Binding-site contacts:
Ligand atom C15 contacts residue ASN142 of chain 1.A at 3.8 Å.
Ligand atom C34 contacts residue THR190 of chain 1.A at 3.7 Å.
Ligand atom O03 contacts residue MET165 of chain 1.A at 3.3 Å.
Ligand atom C14 contacts residue CYS145 of chain 1.A at 3.0 Å (hydrophobic).
Ligand atom O16 contacts residue LEU27 of chain 1.A at 3.8 Å.
Ligand atom C25 contacts residue HIS41 of chain 1.A at 3.6 Å.
Ligand atom C25 contacts residue ASP187 of chain 1.A at 3.7 Å.
Ligand atom C08 contacts residue HIS163 of chain 1.A at 3.6 Å.
Ligand atom C33 contacts residue THR190 of chain 1.A at 3.5 Å.
Ligand atom O17 contacts residue LEU27 of chain 1.A at 3.8 Å.
Ligand atom O12 contacts residue PHE140 of chain 1.A at 3.5 Å.
Ligand atom O12 contacts residue HIS172 of chain 1.A at 3.5 Å.
Ligand atom N06 contacts residue HIS164 of chain 1.A at 2.9 Å (h-bond).
Ligand atom O12 contacts residue MET165 of chain 1.A at 3.7 Å.
Ligand atom C28 contacts residue GLU166 of chain 1.A at 3.0 Å.
Ligand atom C18 contacts residue HIS164 of chain 1.A at 3.7 Å.
Ligand atom C08 contacts residue CYS145 of chain 1.A at 3.2 Å (hydrophobic).
Ligand atom O17 contacts residue SER144 of chain 1.A at 3.4 Å (h-bond).
Ligand atom N06 contacts residue CYS145 of chain 1.A at 2.9 Å (h-bond).
Ligand atom C31 contacts residue GLU166 of chain 1.A at 3.5 Å.
Ligand atom O12 contacts residue GLU166 of chain 1.A at 3.5 Å.
Ligand atom C32 contacts residue GLU166 of chain 1.A at 3.6 Å.
Ligand atom C07 contacts residue CYS145 of chain 1.A at 2.7 Å (hydrophobic).
Ligand atom O17 contacts residue GLY143 of chain 1.A at 3.2 Å.
Ligand atom C15 contacts residue GLY143 of chain 1.A at 3.8 Å.
Ligand atom C13 contacts residue CYS145 of chain 1.A at 1.8 Å (hydrophobic).
Ligand atom O12 contacts residue HIS163 of chain 1.A at 2.8 Å (h-bond).
Ligand atom C26 contacts residue ASP187 of chain 1.A at 3.7 Å.
Ligand atom C10 contacts residue HIS163 of chain 1.A at 3.8 Å.
Ligand atom C14 contacts residue ASN142 of chain 1.A at 3.5 Å.
Ligand atom C04 contacts residue HIS164 of chain 1.A at 3.4 Å.
Ligand atom O17 contacts residue CYS145 of chain 1.A at 3.1 Å (h-bond).
Ligand atom C21 contacts residue THR26 of chain 1.A at 3.0 Å.
Ligand atom C10 contacts residue GLU166 of chain 1.A at 3.6 Å.
Ligand atom O03 contacts residue GLU166 of chain 1.A at 3.0 Å (salt-bridge).
Ligand atom C20 contacts residue ASN142 of chain 1.A at 3.5 Å.
Ligand atom N11 contacts residue PHE140 of chain 1.A at 3.3 Å (h-bond).
Ligand atom N11 contacts residue GLU166 of chain 1.A at 3.0 Å (salt-bridge).
Ligand atom C15 contacts residue CYS145 of chain 1.A at 3.5 Å (hydrophobic).
Ligand atom C26 contacts residue HIS41 of chain 1.A at 3.5 Å.

This protein binds this small molecule.
Small molecule (SMILES): C#Cc1ccc(/C=C/C(=O)N[C@@H](CC2CC2)C(=O)N[C@H](CCC(=O)OCC)C[C@@H]2CCNC2=O)cc1

Sequence of chain 1.A:
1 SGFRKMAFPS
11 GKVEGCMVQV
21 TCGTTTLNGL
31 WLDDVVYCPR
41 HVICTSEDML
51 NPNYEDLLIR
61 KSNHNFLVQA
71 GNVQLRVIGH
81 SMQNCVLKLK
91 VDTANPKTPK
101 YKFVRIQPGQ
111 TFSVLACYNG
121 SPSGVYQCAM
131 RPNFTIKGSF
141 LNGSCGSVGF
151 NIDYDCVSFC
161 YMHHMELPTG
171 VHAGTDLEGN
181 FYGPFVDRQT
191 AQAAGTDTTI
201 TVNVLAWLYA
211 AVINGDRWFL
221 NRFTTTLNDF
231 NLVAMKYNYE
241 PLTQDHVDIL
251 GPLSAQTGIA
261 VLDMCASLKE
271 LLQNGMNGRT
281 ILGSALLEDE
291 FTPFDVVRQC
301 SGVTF

Sequence of chain 1.B:
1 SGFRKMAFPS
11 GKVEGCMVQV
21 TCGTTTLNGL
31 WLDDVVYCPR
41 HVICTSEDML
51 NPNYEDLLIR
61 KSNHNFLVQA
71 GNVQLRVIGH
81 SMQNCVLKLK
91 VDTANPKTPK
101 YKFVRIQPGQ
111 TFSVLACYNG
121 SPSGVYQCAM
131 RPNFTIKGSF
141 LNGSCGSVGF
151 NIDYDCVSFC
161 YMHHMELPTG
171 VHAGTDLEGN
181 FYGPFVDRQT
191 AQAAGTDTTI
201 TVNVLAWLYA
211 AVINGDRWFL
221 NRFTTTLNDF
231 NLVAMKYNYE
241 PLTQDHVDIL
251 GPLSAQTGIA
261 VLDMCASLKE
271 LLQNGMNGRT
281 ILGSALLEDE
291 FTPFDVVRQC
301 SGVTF